Sequence of chain 1.E:
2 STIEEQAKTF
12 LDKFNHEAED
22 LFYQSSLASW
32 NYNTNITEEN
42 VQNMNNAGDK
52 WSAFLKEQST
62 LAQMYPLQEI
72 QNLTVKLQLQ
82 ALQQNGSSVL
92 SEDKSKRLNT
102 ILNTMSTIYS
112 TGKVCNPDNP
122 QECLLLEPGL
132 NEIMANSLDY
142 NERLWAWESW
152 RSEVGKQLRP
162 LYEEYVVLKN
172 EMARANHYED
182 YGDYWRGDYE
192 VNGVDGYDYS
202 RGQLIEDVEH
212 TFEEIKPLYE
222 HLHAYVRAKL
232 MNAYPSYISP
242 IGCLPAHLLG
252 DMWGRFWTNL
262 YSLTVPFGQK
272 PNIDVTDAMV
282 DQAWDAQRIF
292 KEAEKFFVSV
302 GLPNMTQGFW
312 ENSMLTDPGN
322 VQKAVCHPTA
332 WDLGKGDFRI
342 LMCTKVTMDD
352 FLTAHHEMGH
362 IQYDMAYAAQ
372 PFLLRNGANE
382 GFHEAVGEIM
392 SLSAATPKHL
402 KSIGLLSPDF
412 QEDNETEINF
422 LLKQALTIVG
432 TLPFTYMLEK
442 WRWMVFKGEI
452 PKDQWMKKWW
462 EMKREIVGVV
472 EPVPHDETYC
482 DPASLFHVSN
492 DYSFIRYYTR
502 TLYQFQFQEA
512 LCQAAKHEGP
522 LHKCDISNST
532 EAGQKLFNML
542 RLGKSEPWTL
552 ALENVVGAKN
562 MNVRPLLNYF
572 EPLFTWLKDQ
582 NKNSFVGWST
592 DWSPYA

Binding-site contacts:
Ligand atom O5 contacts residue VAL76 of chain 1.E at 3.9 Å.
Ligand atom O6 contacts residue LYS9 of chain 1.E at 3.9 Å.
Ligand atom N2 contacts residue ASN73 of chain 1.E at 2.9 Å (h-bond).
Ligand atom O7 contacts residue ASN73 of chain 1.E at 3.6 Å (h-bond).
Ligand atom O5 contacts residue ASN73 of chain 1.E at 2.4 Å (h-bond).
Ligand atom C1 contacts residue VAL76 of chain 1.E at 4.3 Å (hydrophobic).
Ligand atom C1 contacts residue ASN73 of chain 1.E at 1.4 Å.
Ligand atom C1 contacts residue THR75 of chain 1.E at 3.4 Å.
Ligand atom O6 contacts residue VAL76 of chain 1.E at 4.1 Å.
Ligand atom C4 contacts residue ASN73 of chain 1.E at 4.2 Å.
Ligand atom O5 contacts residue LYS9 of chain 1.E at 4.3 Å.
Ligand atom C5 contacts residue ASN73 of chain 1.E at 3.7 Å.
Ligand atom O5 contacts residue THR75 of chain 1.E at 3.6 Å.
Ligand atom C5 contacts residue THR75 of chain 1.E at 4.1 Å.
Ligand atom C3 contacts residue ASN73 of chain 1.E at 3.8 Å.
Ligand atom C2 contacts residue ASN73 of chain 1.E at 2.5 Å.
Ligand atom C8 contacts residue ASN73 of chain 1.E at 3.7 Å.
Ligand atom C7 contacts residue ASN73 of chain 1.E at 3.3 Å.

The protein below binds the small molecule below.
Small molecule (SMILES): CC(=O)N[C@@H]1[C@@H](O)[C@H](O)[C@@H](CO)O[C@H]1O